Sequence of chain 4.E:
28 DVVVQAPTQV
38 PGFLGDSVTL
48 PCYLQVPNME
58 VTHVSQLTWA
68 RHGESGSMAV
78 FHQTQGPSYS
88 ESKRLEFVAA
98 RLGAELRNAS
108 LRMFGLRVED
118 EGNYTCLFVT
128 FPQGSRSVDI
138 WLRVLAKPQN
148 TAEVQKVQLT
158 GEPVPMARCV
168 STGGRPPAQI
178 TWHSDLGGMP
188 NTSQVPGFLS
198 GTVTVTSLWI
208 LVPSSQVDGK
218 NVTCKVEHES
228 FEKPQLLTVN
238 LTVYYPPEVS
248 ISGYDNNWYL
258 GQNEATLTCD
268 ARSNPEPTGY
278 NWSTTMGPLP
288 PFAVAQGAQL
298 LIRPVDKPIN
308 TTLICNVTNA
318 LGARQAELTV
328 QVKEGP

Binding-site contacts:
Ligand atom C4 contacts residue ASN307 of chain 4.E at 4.2 Å.
Ligand atom C5 contacts residue ASN307 of chain 4.E at 3.6 Å.
Ligand atom C2 contacts residue ASN307 of chain 4.E at 2.5 Å.
Ligand atom C1 contacts residue ASN307 of chain 4.E at 1.4 Å.
Ligand atom C7 contacts residue ASN307 of chain 4.E at 4.1 Å.
Ligand atom C7 contacts residue PRO305 of chain 4.E at 4.3 Å (hydrophobic).
Ligand atom C3 contacts residue ASN307 of chain 4.E at 3.8 Å.
Ligand atom N2 contacts residue ASN307 of chain 4.E at 3.0 Å (h-bond).
Ligand atom C8 contacts residue PRO305 of chain 4.E at 2.9 Å (hydrophobic).
Ligand atom C8 contacts residue ILE306 of chain 4.E at 3.7 Å (hydrophobic).
Ligand atom O6 contacts residue GLN328 of chain 4.E at 4.3 Å.
Ligand atom O5 contacts residue ASN307 of chain 4.E at 2.3 Å (h-bond).
Ligand atom C8 contacts residue ASN307 of chain 4.E at 4.5 Å.

The small molecule below binds the protein below.
Small molecule (SMILES): CC(=O)N[C@H]1[C@H](O[C@H]2[C@H](O)[C@@H](NC(C)=O)CO[C@@H]2CO[C@@H]2O[C@@H](C)[C@@H](O)[C@@H](O)[C@@H]2O)O[C@H](CO)[C@@H](O[C@@H]2O[C@H](CO)[C@@H](O)[C@H](O)[C@@H]2O)[C@@H]1O